This protein binds this small molecule.
Small molecule (SMILES): CC(=O)N[C@@H]1[C@@H](O)[C@H](O)[C@@H](CO)O[C@H]1O

Binding-site contacts:
Ligand atom C8 contacts residue ASN1134 of chain 1.L at 4.2 Å.
Ligand atom C7 contacts residue ASN1134 of chain 1.L at 3.2 Å.
Ligand atom C2 contacts residue ASN1134 of chain 1.L at 2.4 Å.
Ligand atom N2 contacts residue ASN1134 of chain 1.L at 2.9 Å (h-bond).
Ligand atom C4 contacts residue ASN1134 of chain 1.L at 4.2 Å.
Ligand atom C1 contacts residue ASN1134 of chain 1.L at 1.4 Å.
Ligand atom C5 contacts residue ASN1134 of chain 1.L at 3.7 Å.
Ligand atom C3 contacts residue ASN1134 of chain 1.L at 3.8 Å.
Ligand atom O7 contacts residue ASN1134 of chain 1.L at 3.2 Å (h-bond).
Ligand atom O5 contacts residue ASN1134 of chain 1.L at 2.4 Å (h-bond).

Sequence of chain 1.L:
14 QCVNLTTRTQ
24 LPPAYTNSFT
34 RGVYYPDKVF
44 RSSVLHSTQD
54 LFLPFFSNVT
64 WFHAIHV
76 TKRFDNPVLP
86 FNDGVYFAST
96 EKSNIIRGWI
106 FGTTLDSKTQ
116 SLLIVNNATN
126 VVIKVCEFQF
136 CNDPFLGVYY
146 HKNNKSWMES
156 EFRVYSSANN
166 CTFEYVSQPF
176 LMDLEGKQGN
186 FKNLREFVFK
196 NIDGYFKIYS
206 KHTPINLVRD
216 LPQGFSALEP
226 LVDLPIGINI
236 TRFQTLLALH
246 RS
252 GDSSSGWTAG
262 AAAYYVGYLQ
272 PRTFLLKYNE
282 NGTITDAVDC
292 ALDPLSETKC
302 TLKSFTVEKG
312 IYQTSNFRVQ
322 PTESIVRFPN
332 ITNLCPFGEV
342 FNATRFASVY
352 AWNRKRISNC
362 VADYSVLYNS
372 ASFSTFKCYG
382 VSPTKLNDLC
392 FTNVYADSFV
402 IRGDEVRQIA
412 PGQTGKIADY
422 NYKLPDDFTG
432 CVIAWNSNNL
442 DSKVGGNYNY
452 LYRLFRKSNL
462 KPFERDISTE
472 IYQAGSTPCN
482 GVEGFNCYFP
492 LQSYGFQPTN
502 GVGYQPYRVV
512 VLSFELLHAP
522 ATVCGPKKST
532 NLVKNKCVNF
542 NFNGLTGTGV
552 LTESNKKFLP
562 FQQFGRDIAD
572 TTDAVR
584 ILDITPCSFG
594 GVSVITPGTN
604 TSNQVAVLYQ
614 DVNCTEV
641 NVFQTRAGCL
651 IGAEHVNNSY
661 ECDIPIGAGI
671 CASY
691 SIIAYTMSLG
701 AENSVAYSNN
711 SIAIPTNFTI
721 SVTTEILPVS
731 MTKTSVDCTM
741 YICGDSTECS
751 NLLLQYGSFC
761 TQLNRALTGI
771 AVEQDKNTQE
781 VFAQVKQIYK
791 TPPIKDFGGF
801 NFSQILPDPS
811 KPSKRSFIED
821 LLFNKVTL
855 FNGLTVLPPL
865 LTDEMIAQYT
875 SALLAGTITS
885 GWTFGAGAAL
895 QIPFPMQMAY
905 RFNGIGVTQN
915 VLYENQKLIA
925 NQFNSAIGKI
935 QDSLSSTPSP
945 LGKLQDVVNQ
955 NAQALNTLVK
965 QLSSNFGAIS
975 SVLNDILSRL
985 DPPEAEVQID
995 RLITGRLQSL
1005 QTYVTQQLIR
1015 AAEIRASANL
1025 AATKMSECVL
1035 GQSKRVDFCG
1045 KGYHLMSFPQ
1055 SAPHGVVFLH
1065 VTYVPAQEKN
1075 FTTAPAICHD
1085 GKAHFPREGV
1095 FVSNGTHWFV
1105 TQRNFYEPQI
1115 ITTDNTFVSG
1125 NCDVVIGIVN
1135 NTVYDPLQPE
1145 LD